Binding-site contacts:
Ligand atom C contacts residue ILE113 of chain 2.F at 1.2 Å (hydrophobic).
Ligand atom C contacts residue LEU159 of chain 2.F at 0.8 Å (hydrophobic).
Ligand atom CD contacts residue THR114 of chain 2.F at 1.3 Å.
Ligand atom CA contacts residue ILE113 of chain 2.F at 0.8 Å (hydrophobic).
Ligand atom N contacts residue ILE113 of chain 2.F at 1.2 Å.
Ligand atom NE contacts residue ILE104 of chain 2.F at 0.7 Å.
Ligand atom N contacts residue LEU91 of chain 2.F at 0.7 Å.
Ligand atom CA contacts residue LEU91 of chain 2.F at 0.8 Å (hydrophobic).
Ligand atom N contacts residue LEU159 of chain 2.F at 1.2 Å.
Ligand atom CD contacts residue LYS73 of chain 2.F at 1.2 Å.
Ligand atom CD1 contacts residue SER89 of chain 2.F at 1.0 Å.
Ligand atom CB contacts residue SER148 of chain 2.F at 1.3 Å.
Ligand atom N contacts residue THR160 of chain 2.F at 1.0 Å (h-bond).
Ligand atom CE1 contacts residue PRO99 of chain 2.F at 1.1 Å (hydrophobic).
Ligand atom CB contacts residue ILE113 of chain 2.F at 1.3 Å (hydrophobic).
Ligand atom N contacts residue LEU93 of chain 2.F at 0.9 Å.
Ligand atom O contacts residue LEU159 of chain 2.F at 0.9 Å.
Ligand atom C contacts residue LEU91 of chain 2.F at 1.0 Å (hydrophobic).
Ligand atom NH2 contacts residue ALA3 of chain 2.L at 1.1 Å.
Ligand atom OD1 contacts residue LEU159 of chain 2.F at 1.0 Å (h-bond).
Ligand atom CB contacts residue THR1061 of chain 2.D at 1.0 Å.
Ligand atom CB contacts residue TRP84 of chain 2.F at 1.4 Å (hydrophobic).
Ligand atom C contacts residue LEU159 of chain 2.F at 0.7 Å (hydrophobic).
Ligand atom OG1 contacts residue TRP84 of chain 2.F at 1.3 Å.
Ligand atom CZ contacts residue ILE104 of chain 2.F at 1.3 Å (hydrophobic).
Ligand atom OG contacts residue ALA115 of chain 2.F at 1.3 Å (h-bond).
Ligand atom C contacts residue LEU93 of chain 2.F at 0.8 Å (hydrophobic).
Ligand atom CG contacts residue LEU159 of chain 2.F at 0.6 Å (hydrophobic).
Ligand atom CB contacts residue LEU91 of chain 2.F at 0.8 Å (hydrophobic).
Ligand atom CE2 contacts residue TYR106 of chain 2.F at 1.3 Å (hydrophobic).
Ligand atom CA contacts residue LEU93 of chain 2.F at 1.2 Å (hydrophobic).
Ligand atom O contacts residue ILE113 of chain 2.F at 0.7 Å.
Ligand atom N contacts residue LEU159 of chain 2.F at 1.4 Å (h-bond).
Ligand atom CA contacts residue ILE113 of chain 2.F at 0.7 Å (hydrophobic).
Ligand atom CA contacts residue LEU91 of chain 2.F at 1.1 Å (hydrophobic).
Ligand atom CG contacts residue THR1061 of chain 2.D at 1.1 Å.
Ligand atom NE2 contacts residue PRO99 of chain 2.F at 0.6 Å.
Ligand atom ND2 contacts residue LEU159 of chain 2.F at 1.3 Å (h-bond).
Ligand atom O contacts residue LEU91 of chain 2.F at 1.2 Å.
Ligand atom CD contacts residue ILE104 of chain 2.F at 1.2 Å (hydrophobic).

A protein and the small-molecule ligand that binds it are described below.
Small molecule (SMILES): CC[C@H](C)[C@H](NC(=O)[C@@H](NC(=O)[C@H](CC(C)C)NC(=O)[C@H](CCCCN)NC(=O)[C@H](CCCCN)NC(=O)[C@@H](N)Cc1cnc[nH]1)C(C)C)C(=O)N[C@@H](CC(N)=O)C(=O)N[C@@H](CCCCN)C(=O)N[C@@H](CC(=O)O)C(=O)N[C@@H](CCSC)C(=O)N[C@@H](CCCN=C(N)N)C(=O)N[C@H](C(=O)N[C@@H](CC(=O)O)C(=O)N[C@@H](CC(C)C)C(=O)N[C@@H](Cc1ccccc1)C(=O)N[C@@H](CO)C(=O)N1CCC[C@H]1C(=O)N1CCC[C@H]1C(=O)N[C@H](C=O)CC(N)=O)[C@@H](C)O

Sequence of chain 2.F:
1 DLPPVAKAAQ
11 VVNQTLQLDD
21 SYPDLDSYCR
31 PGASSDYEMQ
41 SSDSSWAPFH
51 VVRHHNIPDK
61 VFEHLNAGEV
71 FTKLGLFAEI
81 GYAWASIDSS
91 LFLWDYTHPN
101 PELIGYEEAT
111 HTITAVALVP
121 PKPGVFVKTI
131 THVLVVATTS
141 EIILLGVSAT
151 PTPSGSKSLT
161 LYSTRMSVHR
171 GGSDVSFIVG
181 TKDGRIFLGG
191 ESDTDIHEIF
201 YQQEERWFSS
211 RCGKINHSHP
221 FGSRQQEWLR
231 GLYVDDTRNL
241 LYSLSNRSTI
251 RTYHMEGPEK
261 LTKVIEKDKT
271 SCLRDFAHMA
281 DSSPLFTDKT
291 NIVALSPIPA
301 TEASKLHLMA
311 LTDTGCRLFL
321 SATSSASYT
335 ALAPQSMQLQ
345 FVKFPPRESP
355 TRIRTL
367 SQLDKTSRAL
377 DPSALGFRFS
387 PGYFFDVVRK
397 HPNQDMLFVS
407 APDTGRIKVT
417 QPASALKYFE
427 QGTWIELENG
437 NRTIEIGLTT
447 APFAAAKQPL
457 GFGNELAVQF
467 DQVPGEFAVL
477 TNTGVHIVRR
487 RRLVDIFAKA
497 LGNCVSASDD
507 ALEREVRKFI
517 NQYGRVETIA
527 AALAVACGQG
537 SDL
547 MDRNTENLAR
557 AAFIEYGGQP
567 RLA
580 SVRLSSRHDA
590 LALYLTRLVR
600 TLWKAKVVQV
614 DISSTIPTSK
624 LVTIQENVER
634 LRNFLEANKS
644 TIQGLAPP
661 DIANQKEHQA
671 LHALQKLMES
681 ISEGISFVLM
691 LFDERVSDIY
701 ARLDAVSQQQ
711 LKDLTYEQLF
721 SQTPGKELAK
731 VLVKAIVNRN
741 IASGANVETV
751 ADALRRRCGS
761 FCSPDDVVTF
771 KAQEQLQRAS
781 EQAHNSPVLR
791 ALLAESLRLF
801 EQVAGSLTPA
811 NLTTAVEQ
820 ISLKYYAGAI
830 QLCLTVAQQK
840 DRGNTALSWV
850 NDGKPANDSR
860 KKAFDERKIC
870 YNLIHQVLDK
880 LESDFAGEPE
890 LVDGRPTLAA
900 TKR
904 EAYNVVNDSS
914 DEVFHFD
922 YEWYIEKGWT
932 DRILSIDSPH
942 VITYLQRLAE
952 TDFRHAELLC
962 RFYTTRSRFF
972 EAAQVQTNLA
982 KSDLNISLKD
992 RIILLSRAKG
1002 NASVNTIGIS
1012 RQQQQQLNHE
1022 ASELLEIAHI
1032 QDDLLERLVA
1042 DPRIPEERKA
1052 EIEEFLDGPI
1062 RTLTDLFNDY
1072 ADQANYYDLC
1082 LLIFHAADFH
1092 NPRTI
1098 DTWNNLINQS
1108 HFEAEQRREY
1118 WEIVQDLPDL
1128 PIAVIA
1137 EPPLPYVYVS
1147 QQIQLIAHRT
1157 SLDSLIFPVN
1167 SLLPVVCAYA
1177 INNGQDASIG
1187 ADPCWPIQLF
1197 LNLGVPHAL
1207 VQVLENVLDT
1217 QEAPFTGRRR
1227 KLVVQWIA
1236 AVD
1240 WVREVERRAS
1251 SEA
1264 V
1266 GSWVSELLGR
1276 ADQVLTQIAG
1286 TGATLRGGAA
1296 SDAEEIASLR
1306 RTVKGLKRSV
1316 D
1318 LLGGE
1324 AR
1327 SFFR

Sequence of chain 2.D:
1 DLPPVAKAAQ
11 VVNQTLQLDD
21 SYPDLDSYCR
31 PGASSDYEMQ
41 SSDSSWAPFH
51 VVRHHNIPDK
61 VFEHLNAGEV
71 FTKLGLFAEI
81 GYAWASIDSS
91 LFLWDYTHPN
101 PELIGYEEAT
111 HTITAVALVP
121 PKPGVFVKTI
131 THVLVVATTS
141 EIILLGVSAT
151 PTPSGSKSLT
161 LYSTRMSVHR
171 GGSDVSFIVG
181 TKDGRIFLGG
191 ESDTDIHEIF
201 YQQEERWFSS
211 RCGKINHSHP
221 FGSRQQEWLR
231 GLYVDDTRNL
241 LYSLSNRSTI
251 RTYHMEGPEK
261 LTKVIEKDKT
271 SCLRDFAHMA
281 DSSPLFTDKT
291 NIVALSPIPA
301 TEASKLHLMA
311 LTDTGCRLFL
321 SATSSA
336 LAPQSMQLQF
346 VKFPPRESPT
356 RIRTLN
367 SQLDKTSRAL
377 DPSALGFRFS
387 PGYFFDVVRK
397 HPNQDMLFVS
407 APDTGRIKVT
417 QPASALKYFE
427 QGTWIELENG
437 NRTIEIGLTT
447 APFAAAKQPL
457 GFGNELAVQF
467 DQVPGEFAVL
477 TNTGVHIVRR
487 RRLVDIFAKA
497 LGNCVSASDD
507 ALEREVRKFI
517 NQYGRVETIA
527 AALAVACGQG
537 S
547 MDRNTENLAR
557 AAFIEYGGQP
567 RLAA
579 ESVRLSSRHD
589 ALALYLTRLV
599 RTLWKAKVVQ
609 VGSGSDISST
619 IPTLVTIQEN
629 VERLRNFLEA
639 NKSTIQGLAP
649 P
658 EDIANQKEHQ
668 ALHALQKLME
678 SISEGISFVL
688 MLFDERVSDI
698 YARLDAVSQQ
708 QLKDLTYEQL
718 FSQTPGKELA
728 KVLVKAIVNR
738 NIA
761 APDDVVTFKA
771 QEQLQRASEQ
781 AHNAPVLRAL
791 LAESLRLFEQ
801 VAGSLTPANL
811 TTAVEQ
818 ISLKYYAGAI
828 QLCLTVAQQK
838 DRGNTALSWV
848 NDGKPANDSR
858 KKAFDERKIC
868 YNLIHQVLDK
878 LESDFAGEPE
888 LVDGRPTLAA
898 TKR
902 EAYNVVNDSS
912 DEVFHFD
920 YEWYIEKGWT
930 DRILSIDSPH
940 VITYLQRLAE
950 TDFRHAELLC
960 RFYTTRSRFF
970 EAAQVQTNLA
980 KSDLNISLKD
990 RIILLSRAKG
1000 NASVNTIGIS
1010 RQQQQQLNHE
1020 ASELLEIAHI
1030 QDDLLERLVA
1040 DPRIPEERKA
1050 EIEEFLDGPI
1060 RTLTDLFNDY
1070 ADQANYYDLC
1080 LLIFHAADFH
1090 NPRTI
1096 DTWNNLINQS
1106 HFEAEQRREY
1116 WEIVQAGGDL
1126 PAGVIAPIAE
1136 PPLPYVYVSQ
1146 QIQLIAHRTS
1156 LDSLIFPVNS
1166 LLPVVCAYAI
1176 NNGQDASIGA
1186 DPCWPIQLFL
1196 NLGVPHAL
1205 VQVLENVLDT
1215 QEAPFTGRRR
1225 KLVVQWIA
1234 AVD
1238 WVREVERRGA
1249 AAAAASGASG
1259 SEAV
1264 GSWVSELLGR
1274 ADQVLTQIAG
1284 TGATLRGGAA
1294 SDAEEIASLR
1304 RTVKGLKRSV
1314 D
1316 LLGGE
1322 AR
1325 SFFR

Sequence of chain 2.L:
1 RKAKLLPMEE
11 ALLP